Binding-site contacts:
Ligand atom C18 contacts residue TRP227 of chain 1.C at 3.5 Å (hydrophobic).
Ligand atom C23 contacts residue SER223 of chain 1.C at 3.8 Å.
Ligand atom C19 contacts residue ILE230 of chain 1.C at 4.0 Å (hydrophobic).
Ligand atom C16 contacts residue TRP188 of chain 1.C at 4.4 Å (hydrophobic).
Ligand atom C14 contacts residue TRP188 of chain 1.C at 4.5 Å (hydrophobic).
Ligand atom C24 contacts residue SER223 of chain 1.C at 4.1 Å.
Ligand atom C16 contacts residue TRP227 of chain 1.C at 4.1 Å (hydrophobic).
Ligand atom C27 contacts residue MET224 of chain 1.C at 4.0 Å (hydrophobic).
Ligand atom C27 contacts residue VAL220 of chain 1.C at 4.3 Å (hydrophobic).
Ligand atom C7 contacts residue TRP227 of chain 1.C at 3.8 Å (hydrophobic).
Ligand atom C8 contacts residue TRP227 of chain 1.C at 3.6 Å (hydrophobic).
Ligand atom C25 contacts residue SER223 of chain 1.C at 3.4 Å.
Ligand atom C7 contacts residue TRP188 of chain 1.C at 3.8 Å (hydrophobic).
Ligand atom C15 contacts residue TRP188 of chain 1.C at 3.7 Å (hydrophobic).
Ligand atom C27 contacts residue SER196 of chain 1.C at 3.8 Å.
Ligand atom C14 contacts residue TRP227 of chain 1.C at 4.0 Å (hydrophobic).
Ligand atom C26 contacts residue SER223 of chain 1.C at 3.3 Å.
Ligand atom C6 contacts residue ARG186 of chain 1.C at 4.4 Å.
Ligand atom C16 contacts residue LEU192 of chain 1.C at 4.2 Å (hydrophobic).
Ligand atom C15 contacts residue TRP227 of chain 1.C at 3.5 Å (hydrophobic).

Sequence of chain 1.C:
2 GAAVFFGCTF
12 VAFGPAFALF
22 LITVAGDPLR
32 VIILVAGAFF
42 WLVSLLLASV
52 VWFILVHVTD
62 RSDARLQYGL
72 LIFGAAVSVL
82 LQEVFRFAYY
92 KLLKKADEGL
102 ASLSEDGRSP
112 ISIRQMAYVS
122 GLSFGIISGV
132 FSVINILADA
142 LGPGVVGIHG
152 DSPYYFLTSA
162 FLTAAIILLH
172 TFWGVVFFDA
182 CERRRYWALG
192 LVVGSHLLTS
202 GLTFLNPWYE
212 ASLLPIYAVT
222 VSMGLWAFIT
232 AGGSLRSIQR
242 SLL

A small-molecule ligand and the protein it binds are described below.
Small molecule (SMILES): CC(C)CCC[C@@H](C)[C@H]1CC[C@H]2[C@@H]3CC=C4C[C@@H](O)CC[C@]4(C)[C@H]3CC[C@]12C